Sequence of chain 1.A:
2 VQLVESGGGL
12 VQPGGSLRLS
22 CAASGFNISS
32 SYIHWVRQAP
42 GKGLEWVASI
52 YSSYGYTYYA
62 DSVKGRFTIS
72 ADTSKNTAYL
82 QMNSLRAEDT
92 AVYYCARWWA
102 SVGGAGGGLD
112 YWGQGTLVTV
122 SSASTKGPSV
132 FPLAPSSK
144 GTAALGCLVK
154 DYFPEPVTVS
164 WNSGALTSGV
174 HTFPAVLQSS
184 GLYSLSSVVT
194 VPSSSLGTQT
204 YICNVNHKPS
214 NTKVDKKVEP

Sequence of chain 1.C:
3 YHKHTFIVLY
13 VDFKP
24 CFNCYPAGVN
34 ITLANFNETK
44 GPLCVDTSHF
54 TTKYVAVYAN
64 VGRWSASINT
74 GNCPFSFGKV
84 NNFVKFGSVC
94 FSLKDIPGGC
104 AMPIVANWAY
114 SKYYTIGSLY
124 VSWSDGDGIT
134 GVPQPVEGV

Binding-site contacts:
Ligand atom C2 contacts residue THR42 of chain 1.C at 4.0 Å.
Ligand atom C1 contacts residue THR42 of chain 1.C at 3.3 Å.
Ligand atom O5 contacts residue ASN40 of chain 1.C at 2.4 Å (h-bond).
Ligand atom C7 contacts residue ASN40 of chain 1.C at 3.5 Å.
Ligand atom C5 contacts residue ASN40 of chain 1.C at 3.6 Å.
Ligand atom C6 contacts residue THR42 of chain 1.C at 3.8 Å.
Ligand atom C8 contacts residue ASN40 of chain 1.C at 4.5 Å.
Ligand atom C2 contacts residue ASN40 of chain 1.C at 2.4 Å.
Ligand atom N2 contacts residue ASN40 of chain 1.C at 2.8 Å (h-bond).
Ligand atom O5 contacts residue THR42 of chain 1.C at 2.7 Å (h-bond).
Ligand atom O7 contacts residue ASN40 of chain 1.C at 3.7 Å.
Ligand atom C4 contacts residue ASN40 of chain 1.C at 4.2 Å.
Ligand atom C1 contacts residue ASN40 of chain 1.C at 1.4 Å.
Ligand atom C3 contacts residue ASN40 of chain 1.C at 3.7 Å.
Ligand atom C4 contacts residue THR42 of chain 1.C at 4.5 Å.
Ligand atom C6 contacts residue LYS65 of chain 1.A at 3.7 Å.
Ligand atom C5 contacts residue THR42 of chain 1.C at 3.8 Å.
Ligand atom O6 contacts residue LYS65 of chain 1.A at 3.2 Å.
Ligand atom C5 contacts residue LYS65 of chain 1.A at 4.4 Å.

A protein and the small-molecule ligand that binds it are described below.
Small molecule (SMILES): CC(=O)N[C@H]1[C@H](O[C@H]2[C@H](O)[C@@H](NC(C)=O)CO[C@@H]2CO)O[C@H](CO)[C@@H](O)[C@@H]1O